Sequence of chain 1.D:
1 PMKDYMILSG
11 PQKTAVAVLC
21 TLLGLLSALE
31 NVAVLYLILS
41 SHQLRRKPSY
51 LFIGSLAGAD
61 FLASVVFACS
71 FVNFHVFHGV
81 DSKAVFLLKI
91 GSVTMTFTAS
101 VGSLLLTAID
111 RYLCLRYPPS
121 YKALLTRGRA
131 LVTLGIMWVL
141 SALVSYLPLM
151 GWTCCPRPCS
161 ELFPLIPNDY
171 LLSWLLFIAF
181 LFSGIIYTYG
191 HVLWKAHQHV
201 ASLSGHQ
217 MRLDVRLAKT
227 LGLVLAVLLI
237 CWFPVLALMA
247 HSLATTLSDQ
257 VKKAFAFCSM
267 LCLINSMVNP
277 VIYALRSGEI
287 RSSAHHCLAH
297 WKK

Binding-site contacts:
Ligand atom C24 contacts residue TYR170 of chain 1.D at 3.4 Å (hydrophobic).
Ligand atom O3 contacts residue PHE163 of chain 1.D at 3.2 Å.
Ligand atom F1 contacts residue PHE97 of chain 1.D at 3.5 Å.
Ligand atom C1 contacts residue PHE67 of chain 1.D at 3.7 Å (hydrophobic).
Ligand atom C17 contacts residue PHE97 of chain 1.D at 3.4 Å (hydrophobic).
Ligand atom C1 contacts residue PHE261 of chain 1.D at 3.4 Å (hydrophobic).
Ligand atom C10 contacts residue PHE74 of chain 1.D at 3.4 Å (hydrophobic).
Ligand atom C15 contacts residue SER70 of chain 1.D at 3.5 Å.
Ligand atom C23 contacts residue MET245 of chain 1.D at 3.6 Å (hydrophobic).
Ligand atom C14 contacts residue LYS89 of chain 1.D at 3.6 Å.
Ligand atom C6 contacts residue PHE67 of chain 1.D at 3.3 Å (hydrophobic).
Ligand atom C1 contacts residue SER265 of chain 1.D at 3.1 Å.
Ligand atom C15 contacts residue ILE90 of chain 1.D at 3.5 Å (hydrophobic).
Ligand atom C20 contacts residue THR94 of chain 1.D at 3.1 Å.
Ligand atom C25 contacts residue THR94 of chain 1.D at 3.3 Å.
Ligand atom F1 contacts residue TRP174 of chain 1.D at 3.2 Å.
Ligand atom O2 contacts residue PHE86 of chain 1.D at 3.1 Å.
Ligand atom O2 contacts residue PHE74 of chain 1.D at 3.1 Å.
Ligand atom C23 contacts residue LEU171 of chain 1.D at 3.5 Å (hydrophobic).
Ligand atom C4 contacts residue PHE163 of chain 1.D at 3.4 Å (hydrophobic).
Ligand atom C21 contacts residue THR94 of chain 1.D at 3.0 Å.
Ligand atom C22 contacts residue TRP174 of chain 1.D at 3.5 Å (hydrophobic).
Ligand atom C6 contacts residue PHE261 of chain 1.D at 3.6 Å (hydrophobic).
Ligand atom C15 contacts residue LYS89 of chain 1.D at 3.5 Å.
Ligand atom O3 contacts residue LEU171 of chain 1.D at 3.5 Å.
Ligand atom N4 contacts residue THR94 of chain 1.D at 2.4 Å (h-bond).
Ligand atom C13 contacts residue ILE90 of chain 1.D at 3.5 Å (hydrophobic).
Ligand atom C20 contacts residue TRP174 of chain 1.D at 3.4 Å (hydrophobic).
Ligand atom C16 contacts residue PHE67 of chain 1.D at 3.5 Å (hydrophobic).
Ligand atom C6 contacts residue SER265 of chain 1.D at 2.9 Å.
Ligand atom F1 contacts residue TRP238 of chain 1.D at 3.0 Å.
Ligand atom C14 contacts residue PHE86 of chain 1.D at 3.5 Å (hydrophobic).
Ligand atom C23 contacts residue PHE163 of chain 1.D at 3.7 Å (hydrophobic).
Ligand atom C22 contacts residue PHE163 of chain 1.D at 3.4 Å (hydrophobic).
Ligand atom C25 contacts residue PHE163 of chain 1.D at 3.4 Å (hydrophobic).
Ligand atom C2 contacts residue PHE261 of chain 1.D at 3.6 Å (hydrophobic).
Ligand atom C23 contacts residue TRP174 of chain 1.D at 3.5 Å (hydrophobic).
Ligand atom O2 contacts residue PRO164 of chain 1.D at 3.4 Å.
Ligand atom C24 contacts residue PHE163 of chain 1.D at 3.7 Å (hydrophobic).
Ligand atom C18 contacts residue PHE97 of chain 1.D at 3.5 Å (hydrophobic).

A protein and the small-molecule ligand that binds it are described below.
Small molecule (SMILES): CC(C)CN1C(=O)CN(Cc2ccc(-c3ccc(F)c(CNC4CCOCC4)n3)cc2)C1=O